Sequence of chain 7.C:
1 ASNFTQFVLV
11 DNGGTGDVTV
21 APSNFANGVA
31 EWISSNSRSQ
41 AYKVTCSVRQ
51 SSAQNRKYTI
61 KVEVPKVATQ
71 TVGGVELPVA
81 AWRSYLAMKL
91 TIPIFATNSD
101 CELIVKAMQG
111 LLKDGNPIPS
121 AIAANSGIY

Binding-site contacts:
Ligand atom N7 contacts residue LYS61 of chain 7.C at 3.4 Å.
Ligand atom C5 contacts residue THR45 of chain 7.C at 3.4 Å.
Ligand atom OP2 contacts residue THR91 of chain 33.C at 3.7 Å.
Ligand atom C8 contacts residue LYS61 of chain 7.C at 3.6 Å.
Ligand atom N1 contacts residue SER47 of chain 7.C at 2.7 Å (h-bond).
Ligand atom OP2 contacts residue LYS57 of chain 33.C at 3.5 Å (salt-bridge).
Ligand atom C2 contacts residue SER47 of chain 7.C at 3.2 Å.
Ligand atom OP1 contacts residue SER52 of chain 33.C at 3.1 Å.
Ligand atom OP1 contacts residue ASN55 of chain 33.C at 3.0 Å (h-bond).
Ligand atom O4' contacts residue LYS61 of chain 7.C at 3.7 Å.
Ligand atom N7 contacts residue TYR85 of chain 7.C at 3.8 Å.
Ligand atom OP1 contacts residue ASN55 of chain 33.C at 3.2 Å.
Ligand atom N7 contacts residue THR45 of chain 7.C at 2.7 Å (h-bond).
Ligand atom OP1 contacts residue SER51 of chain 33.C at 2.7 Å (h-bond).
Ligand atom OP2 contacts residue LYS89 of chain 33.C at 3.5 Å (salt-bridge).
Ligand atom P contacts residue SER51 of chain 33.C at 3.2 Å.
Ligand atom O5' contacts residue ARG49 of chain 33.C at 3.6 Å (salt-bridge).
Ligand atom C5' contacts residue ARG49 of chain 33.C at 2.6 Å.
Ligand atom O5' contacts residue LYS57 of chain 33.C at 2.8 Å (salt-bridge).
Ligand atom C5' contacts residue LYS57 of chain 33.C at 3.8 Å.
Ligand atom P contacts residue ARG49 of chain 33.C at 3.7 Å.
Ligand atom OP1 contacts residue LYS89 of chain 33.C at 3.5 Å (salt-bridge).
Ligand atom N6 contacts residue THR45 of chain 7.C at 2.8 Å (h-bond).
Ligand atom OP2 contacts residue TYR85 of chain 7.C at 2.6 Å (h-bond).
Ligand atom O3' contacts residue ARG49 of chain 33.C at 3.6 Å (salt-bridge).
Ligand atom N1 contacts residue THR59 of chain 7.C at 3.4 Å.
Ligand atom P contacts residue LYS57 of chain 33.C at 3.1 Å.
Ligand atom N6 contacts residue CYS46 of chain 7.C at 3.6 Å (h-bond).
Ligand atom OP2 contacts residue SER51 of chain 33.C at 3.3 Å (h-bond).
Ligand atom C4' contacts residue ARG49 of chain 33.C at 3.6 Å.
Ligand atom OP2 contacts residue LYS57 of chain 33.C at 3.0 Å (salt-bridge).
Ligand atom N6 contacts residue THR59 of chain 7.C at 2.7 Å (h-bond).
Ligand atom OP2 contacts residue LYS43 of chain 7.C at 2.7 Å (salt-bridge).
Ligand atom OP1 contacts residue LYS57 of chain 33.C at 2.9 Å.
Ligand atom C6 contacts residue THR45 of chain 7.C at 3.4 Å.
Ligand atom C6 contacts residue THR59 of chain 7.C at 3.5 Å.
Ligand atom O3' contacts residue SER51 of chain 33.C at 3.3 Å (h-bond).
Ligand atom N9 contacts residue LYS61 of chain 7.C at 3.8 Å.
Ligand atom O5' contacts residue LYS89 of chain 33.C at 3.2 Å (salt-bridge).
Ligand atom OP1 contacts residue ARG49 of chain 33.C at 2.6 Å (salt-bridge).

This small molecule binds to this protein.
Small molecule (SMILES): Nc1ccn([C@@H]2O[C@H](CO[P](=O)(O)O[C@H]3[C@@H](O)[C@H](n4cnc5c(N)ncnc54)O[C@@H]3CO[P](=O)(O)O[C@H]3[C@@H](O)[C@H](n4cnc5c(=O)nc(N)[nH]c54)O[C@@H]3CO[P](=O)(O)O[C@H]3[C@@H](O)[C@H](n4cnc5c(N)ncnc54)O[C@@H]3CO[P](=O)(O)O[C@H]3[C@@H](O)[C@H](n4cnc5c(N)ncnc54)O[C@@H]3CO[P](=O)(O)O[C@H]3[C@@H](O)[C@H](n4ccc(=O)[nH]c4=O)O[C@@H]3CO[P](=O)(O)O[C@H]3[C@@H](O)[C@H](n4ccc(N)nc4=O)O[C@@H]3CO[P](=O)(O)O[C@H]3[C@@H](O)[C@H](n4ccc(=O)[nH]c4=O)O[C@@H]3CO[P](=O)(O)O[C@H]3[C@@H](O)[C@H](n4cnc5c(=O)nc(N)[nH]c54)O[C@@H]3CO)[C@@H](O)[C@H]2O)c(=O)n1

Sequence of chain 33.C:
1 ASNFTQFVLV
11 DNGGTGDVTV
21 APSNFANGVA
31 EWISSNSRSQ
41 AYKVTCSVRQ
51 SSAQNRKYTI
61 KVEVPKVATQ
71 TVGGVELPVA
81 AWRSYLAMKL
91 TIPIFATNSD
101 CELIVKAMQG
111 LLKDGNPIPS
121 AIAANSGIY